Binding-site contacts:
Ligand atom C contacts residue ASP35 of chain 5.B at 4.3 Å.
Ligand atom CA contacts residue THR50 of chain 5.B at 4.1 Å.
Ligand atom OXT contacts residue LYS59 of chain 2.B at 4.0 Å.
Ligand atom N contacts residue THR50 of chain 5.B at 3.9 Å.
Ligand atom N contacts residue PHE39 of chain 5.B at 3.4 Å (h-bond).
Ligand atom CA contacts residue ASP35 of chain 5.B at 3.5 Å.
Ligand atom CA contacts residue PHE39 of chain 5.B at 4.2 Å (hydrophobic).
Ligand atom CA contacts residue LEU31 of chain 5.B at 4.1 Å (hydrophobic).
Ligand atom OXT contacts residue TYR38 of chain 5.B at 4.4 Å.
Ligand atom N contacts residue ASP35 of chain 5.B at 2.6 Å (salt-bridge).
Ligand atom OXT contacts residue THR50 of chain 5.B at 4.5 Å.
Ligand atom N contacts residue TYR38 of chain 5.B at 3.6 Å.
Ligand atom OXT contacts residue PRO52 of chain 2.B at 3.7 Å.

Sequence of chain 5.B:
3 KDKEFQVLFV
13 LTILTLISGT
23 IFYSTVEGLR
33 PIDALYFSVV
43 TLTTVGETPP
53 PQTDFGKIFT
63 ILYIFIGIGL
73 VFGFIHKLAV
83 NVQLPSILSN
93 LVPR

Sequence of chain 2.B:
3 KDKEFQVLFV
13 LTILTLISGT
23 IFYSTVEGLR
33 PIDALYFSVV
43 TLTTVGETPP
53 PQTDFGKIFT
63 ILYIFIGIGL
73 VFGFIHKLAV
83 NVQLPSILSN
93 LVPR

The protein below binds the small molecule below.
Small molecule (SMILES): NCC(=O)O